Binding-site contacts:
Ligand atom C02 contacts residue GLU321 of chain 1.B at 3.5 Å.
Ligand atom C09 contacts residue VAL296 of chain 1.B at 3.6 Å (hydrophobic).
Ligand atom C11 contacts residue HEM1 of chain 1.N at 3.6 Å.
Ligand atom C03 contacts residue HEM1 of chain 1.N at 3.3 Å.
Ligand atom C07 contacts residue PHE313 of chain 1.B at 3.7 Å (hydrophobic).
Ligand atom C14 contacts residue HEM1 of chain 1.N at 3.9 Å.
Ligand atom C21 contacts residue PHE65 of chain 1.B at 3.4 Å (hydrophobic).
Ligand atom C18 contacts residue HEM1 of chain 1.N at 3.3 Å.
Ligand atom C02 contacts residue TRP316 of chain 1.B at 3.9 Å (hydrophobic).
Ligand atom N20 contacts residue PHE65 of chain 1.B at 3.3 Å.
Ligand atom C07 contacts residue HEM1 of chain 1.N at 3.7 Å.
Ligand atom C19 contacts residue PHE65 of chain 1.B at 4.0 Å (hydrophobic).
Ligand atom C16 contacts residue HEM1 of chain 1.N at 3.2 Å.
Ligand atom C21 contacts residue TYR435 of chain 1.B at 3.7 Å (hydrophobic).
Ligand atom C05 contacts residue VAL296 of chain 1.B at 3.6 Å (hydrophobic).
Ligand atom C15 contacts residue HEM1 of chain 1.N at 3.6 Å.
Ligand atom C08 contacts residue GLU321 of chain 1.B at 3.2 Å.
Ligand atom C19 contacts residue TYR435 of chain 1.B at 3.6 Å (hydrophobic).
Ligand atom N02 contacts residue GLU321 of chain 1.B at 2.7 Å (salt-bridge).
Ligand atom C18 contacts residue TRP407 of chain 1.B at 3.8 Å (hydrophobic).
Ligand atom C09 contacts residue HEM1 of chain 1.N at 3.8 Å.
Ligand atom C19 contacts residue HEM1 of chain 1.N at 3.6 Å.
Ligand atom C07 contacts residue PRO294 of chain 1.B at 3.8 Å (hydrophobic).
Ligand atom C02 contacts residue HEM1 of chain 1.N at 3.6 Å.
Ligand atom C06 contacts residue GLU321 of chain 1.B at 3.3 Å.
Ligand atom N01 contacts residue HEM1 of chain 1.N at 3.8 Å.
Ligand atom N01 contacts residue GLU321 of chain 1.B at 2.6 Å (salt-bridge).
Ligand atom C17 contacts residue HEM1 of chain 1.N at 3.1 Å.
Ligand atom N02 contacts residue TRP316 of chain 1.B at 2.9 Å (h-bond).
Ligand atom C08 contacts residue HEM1 of chain 1.N at 3.6 Å.
Ligand atom C07 contacts residue GLY315 of chain 1.B at 3.9 Å.
Ligand atom C12 contacts residue GLN207 of chain 1.B at 4.0 Å.
Ligand atom N02 contacts residue TYR317 of chain 1.B at 3.8 Å.
Ligand atom C04 contacts residue HEM1 of chain 1.N at 4.0 Å.
Ligand atom C13 contacts residue HEM1 of chain 1.N at 3.6 Å.
Ligand atom N02 contacts residue MET318 of chain 1.B at 4.0 Å.
Ligand atom C03 contacts residue PRO294 of chain 1.B at 3.9 Å (hydrophobic).
Ligand atom F13 contacts residue GLN207 of chain 1.B at 4.0 Å.
Ligand atom C12 contacts residue HEM1 of chain 1.N at 3.4 Å.
Ligand atom N02 contacts residue HEM1 of chain 1.N at 3.3 Å.

A protein and the small-molecule ligand that binds it are described below.
Small molecule (SMILES): CNCCCc1cc(F)cc(CCc2cc(C)cc(N)n2)c1

Sequence of chain 1.B:
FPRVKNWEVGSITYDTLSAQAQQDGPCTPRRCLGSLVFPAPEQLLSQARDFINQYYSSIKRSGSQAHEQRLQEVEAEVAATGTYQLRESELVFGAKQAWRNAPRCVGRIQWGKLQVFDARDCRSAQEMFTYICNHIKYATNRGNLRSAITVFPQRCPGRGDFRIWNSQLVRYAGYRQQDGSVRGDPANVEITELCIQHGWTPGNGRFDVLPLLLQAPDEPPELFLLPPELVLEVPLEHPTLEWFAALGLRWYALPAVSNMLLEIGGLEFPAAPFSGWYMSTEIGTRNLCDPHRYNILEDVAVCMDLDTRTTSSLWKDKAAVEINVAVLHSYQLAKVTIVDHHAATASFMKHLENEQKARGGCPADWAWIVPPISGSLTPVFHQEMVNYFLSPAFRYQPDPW